Binding-site contacts:
Ligand atom O7 contacts residue GLY326 of chain 1.A at 4.2 Å.
Ligand atom C8 contacts residue PHE325 of chain 1.A at 4.0 Å (hydrophobic).
Ligand atom O7 contacts residue ASN330 of chain 1.A at 3.5 Å (h-bond).
Ligand atom N2 contacts residue GLY326 of chain 1.A at 4.3 Å.
Ligand atom N2 contacts residue ASN330 of chain 1.A at 2.9 Å (h-bond).
Ligand atom C8 contacts residue GLY326 of chain 1.A at 3.2 Å.
Ligand atom C3 contacts residue ASN330 of chain 1.A at 3.8 Å.
Ligand atom C6 contacts residue ASN330 of chain 1.A at 4.2 Å.
Ligand atom C7 contacts residue GLY326 of chain 1.A at 3.8 Å.
Ligand atom O6 contacts residue ASN330 of chain 1.A at 4.0 Å.
Ligand atom O5 contacts residue ASN330 of chain 1.A at 2.3 Å (h-bond).
Ligand atom C1 contacts residue ASN330 of chain 1.A at 1.4 Å.
Ligand atom C4 contacts residue ASN330 of chain 1.A at 4.2 Å.
Ligand atom C7 contacts residue ASN330 of chain 1.A at 3.4 Å.
Ligand atom C2 contacts residue ASN330 of chain 1.A at 2.5 Å.
Ligand atom C5 contacts residue ASN330 of chain 1.A at 3.6 Å.

This small molecule binds to this protein.
Small molecule (SMILES): CC(=O)N[C@@H]1[C@@H](O)[C@H](O)[C@@H](CO)O[C@H]1O

Sequence of chain 1.A:
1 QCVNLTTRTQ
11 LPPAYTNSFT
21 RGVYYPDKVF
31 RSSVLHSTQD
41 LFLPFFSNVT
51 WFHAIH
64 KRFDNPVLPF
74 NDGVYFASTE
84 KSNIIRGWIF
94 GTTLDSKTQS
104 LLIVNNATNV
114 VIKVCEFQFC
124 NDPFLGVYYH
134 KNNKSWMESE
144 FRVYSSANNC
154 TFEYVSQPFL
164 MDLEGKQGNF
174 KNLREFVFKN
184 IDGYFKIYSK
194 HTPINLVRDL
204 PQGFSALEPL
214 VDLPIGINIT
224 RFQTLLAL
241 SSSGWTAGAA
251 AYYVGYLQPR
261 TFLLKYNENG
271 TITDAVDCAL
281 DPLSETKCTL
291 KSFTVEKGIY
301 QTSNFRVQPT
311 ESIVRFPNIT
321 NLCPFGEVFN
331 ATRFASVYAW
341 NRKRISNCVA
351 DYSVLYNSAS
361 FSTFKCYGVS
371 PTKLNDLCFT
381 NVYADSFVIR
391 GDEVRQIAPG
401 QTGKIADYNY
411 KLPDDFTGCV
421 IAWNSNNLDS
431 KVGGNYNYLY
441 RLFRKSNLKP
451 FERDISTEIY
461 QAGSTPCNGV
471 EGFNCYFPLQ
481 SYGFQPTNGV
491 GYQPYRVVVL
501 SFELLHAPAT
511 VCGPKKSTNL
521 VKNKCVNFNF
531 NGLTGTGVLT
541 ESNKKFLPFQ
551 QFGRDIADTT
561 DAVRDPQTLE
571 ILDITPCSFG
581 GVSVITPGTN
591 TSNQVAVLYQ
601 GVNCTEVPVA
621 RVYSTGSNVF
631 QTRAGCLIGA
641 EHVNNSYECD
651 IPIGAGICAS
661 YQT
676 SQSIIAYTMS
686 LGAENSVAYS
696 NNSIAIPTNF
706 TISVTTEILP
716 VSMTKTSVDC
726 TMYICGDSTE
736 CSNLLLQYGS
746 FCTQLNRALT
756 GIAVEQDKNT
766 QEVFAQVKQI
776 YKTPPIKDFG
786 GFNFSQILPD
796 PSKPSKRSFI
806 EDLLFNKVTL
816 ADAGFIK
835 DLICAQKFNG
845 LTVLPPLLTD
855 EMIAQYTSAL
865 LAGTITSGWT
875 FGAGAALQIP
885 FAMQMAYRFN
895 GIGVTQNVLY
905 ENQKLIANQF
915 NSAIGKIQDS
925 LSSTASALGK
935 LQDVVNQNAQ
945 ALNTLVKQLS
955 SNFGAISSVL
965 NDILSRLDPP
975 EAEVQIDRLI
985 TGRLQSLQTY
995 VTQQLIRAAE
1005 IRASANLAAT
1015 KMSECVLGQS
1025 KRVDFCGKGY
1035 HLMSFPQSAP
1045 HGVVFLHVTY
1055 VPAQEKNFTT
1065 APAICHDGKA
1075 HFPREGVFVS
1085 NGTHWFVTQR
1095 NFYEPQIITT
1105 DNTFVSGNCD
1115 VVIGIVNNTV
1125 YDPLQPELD